Binding-site contacts:
Ligand atom C contacts residue ASN198 of chain 1.F at 3.7 Å.
Ligand atom CB contacts residue ASN175 of chain 1.F at 4.2 Å.
Ligand atom C contacts residue ARG116 of chain 1.F at 3.5 Å.
Ligand atom O contacts residue GLY174 of chain 1.F at 4.3 Å.
Ligand atom CA contacts residue HIS60 of chain 1.F at 4.1 Å.
Ligand atom CB contacts residue TYR41 of chain 1.F at 3.5 Å (hydrophobic).
Ligand atom O contacts residue TYR41 of chain 1.F at 4.4 Å.
Ligand atom CA contacts residue PHE58 of chain 1.F at 3.6 Å (hydrophobic).
Ligand atom CG contacts residue HIS60 of chain 1.F at 3.6 Å.
Ligand atom N contacts residue ASN198 of chain 1.F at 2.8 Å (h-bond).
Ligand atom CB contacts residue PHE58 of chain 1.F at 3.5 Å (hydrophobic).
Ligand atom CG contacts residue ASN173 of chain 1.F at 3.8 Å.
Ligand atom CE contacts residue TYR63 of chain 1.F at 3.6 Å (hydrophobic).
Ligand atom SD contacts residue GLN59 of chain 1.F at 3.9 Å.
Ligand atom OXT contacts residue HIS60 of chain 1.F at 3.6 Å.
Ligand atom N contacts residue PHE58 of chain 1.F at 3.4 Å (h-bond).
Ligand atom N contacts residue ASN175 of chain 1.F at 3.9 Å.
Ligand atom OXT contacts residue TYR196 of chain 1.F at 3.6 Å.
Ligand atom CA contacts residue ASN198 of chain 1.F at 3.3 Å.
Ligand atom C contacts residue ASN173 of chain 1.F at 4.1 Å.
Ligand atom N contacts residue PHE14 of chain 1.F at 4.1 Å.
Ligand atom CB contacts residue ASN173 of chain 1.F at 4.2 Å.
Ligand atom CE contacts residue TYR41 of chain 1.F at 3.6 Å (hydrophobic).
Ligand atom O contacts residue ASN113 of chain 1.F at 4.3 Å.
Ligand atom OXT contacts residue THR83 of chain 1.F at 3.9 Å.
Ligand atom OXT contacts residue ARG116 of chain 1.F at 3.5 Å (salt-bridge).
Ligand atom O contacts residue ASN173 of chain 1.F at 3.0 Å (h-bond).
Ligand atom SD contacts residue PHE58 of chain 1.F at 4.4 Å.
Ligand atom CE contacts residue GLN59 of chain 1.F at 3.7 Å.
Ligand atom SD contacts residue ASN113 of chain 1.F at 3.7 Å.
Ligand atom CE contacts residue PHE58 of chain 1.F at 3.8 Å (hydrophobic).
Ligand atom SD contacts residue HIS60 of chain 1.F at 3.3 Å (h-bond).
Ligand atom CB contacts residue ASN198 of chain 1.F at 4.3 Å.
Ligand atom CG contacts residue ASN113 of chain 1.F at 3.5 Å.
Ligand atom C contacts residue HIS60 of chain 1.F at 3.9 Å.
Ligand atom OXT contacts residue ASN198 of chain 1.F at 2.9 Å (h-bond).
Ligand atom CG contacts residue TYR41 of chain 1.F at 3.8 Å (hydrophobic).
Ligand atom O contacts residue HIS60 of chain 1.F at 4.4 Å.
Ligand atom O contacts residue ARG116 of chain 1.F at 3.0 Å (salt-bridge).
Ligand atom SD contacts residue TYR63 of chain 1.F at 3.6 Å.

The protein below binds the small molecule below.
Small molecule (SMILES): CSCC[C@@H](N)C(=O)O

Sequence of chain 1.F:
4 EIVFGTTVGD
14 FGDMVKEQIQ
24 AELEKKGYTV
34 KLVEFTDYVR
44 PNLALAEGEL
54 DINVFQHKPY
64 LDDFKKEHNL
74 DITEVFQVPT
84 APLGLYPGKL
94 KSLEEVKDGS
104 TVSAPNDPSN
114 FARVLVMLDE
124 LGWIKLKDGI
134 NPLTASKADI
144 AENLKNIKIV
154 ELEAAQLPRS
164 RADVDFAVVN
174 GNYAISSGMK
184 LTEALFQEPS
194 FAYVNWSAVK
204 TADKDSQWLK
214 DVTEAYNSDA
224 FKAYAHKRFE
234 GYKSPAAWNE